Sequence of chain 1.A:
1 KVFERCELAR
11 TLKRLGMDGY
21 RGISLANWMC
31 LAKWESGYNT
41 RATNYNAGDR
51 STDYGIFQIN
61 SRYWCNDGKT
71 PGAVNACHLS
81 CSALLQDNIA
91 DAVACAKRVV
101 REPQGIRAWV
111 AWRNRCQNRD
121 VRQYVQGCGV

Binding-site contacts:
Ligand atom O6 contacts residue GLU102 of chain 1.A at 3.5 Å (salt-bridge).
Ligand atom O7 contacts residue ASN60 of chain 1.A at 2.9 Å (h-bond).
Ligand atom C1 contacts residue NAG1 of chain 1.C at 3.8 Å.
Ligand atom C2 contacts residue GLN104 of chain 1.A at 3.7 Å.
Ligand atom O4 contacts residue GLU102 of chain 1.A at 2.9 Å (salt-bridge).
Ligand atom C1 contacts residue ALA108 of chain 1.A at 3.7 Å (hydrophobic).
Ligand atom C4 contacts residue TYR63 of chain 1.A at 3.7 Å (hydrophobic).
Ligand atom O4 contacts residue NAG1 of chain 1.C at 3.7 Å.
Ligand atom C8 contacts residue TRP109 of chain 1.A at 3.1 Å (hydrophobic).
Ligand atom C2 contacts residue GAL2 of chain 1.C at 3.5 Å.
Ligand atom C2 contacts residue ALA108 of chain 1.A at 3.5 Å (hydrophobic).
Ligand atom C7 contacts residue GOL1 of chain 1.D at 3.3 Å.
Ligand atom O5 contacts residue GOL1 of chain 1.D at 2.3 Å (h-bond).
Ligand atom O7 contacts residue ILE59 of chain 1.A at 3.8 Å.
Ligand atom O5 contacts residue TYR63 of chain 1.A at 3.7 Å.
Ligand atom C6 contacts residue GAL2 of chain 1.C at 3.8 Å.
Ligand atom N2 contacts residue ALA108 of chain 1.A at 2.8 Å (h-bond).
Ligand atom C3 contacts residue ALA108 of chain 1.A at 3.6 Å (hydrophobic).
Ligand atom O4 contacts residue GLN104 of chain 1.A at 3.3 Å (h-bond).
Ligand atom C4 contacts residue GLU102 of chain 1.A at 3.5 Å.
Ligand atom O7 contacts residue TRP64 of chain 1.A at 3.3 Å.
Ligand atom N2 contacts residue GOL1 of chain 1.D at 2.8 Å (h-bond).
Ligand atom C8 contacts residue GLN58 of chain 1.A at 3.7 Å.
Ligand atom C6 contacts residue TYR63 of chain 1.A at 3.3 Å (hydrophobic).
Ligand atom C1 contacts residue GOL1 of chain 1.D at 1.4 Å.
Ligand atom O6 contacts residue NAG1 of chain 1.C at 2.8 Å (h-bond).
Ligand atom O4 contacts residue GAL2 of chain 1.C at 3.0 Å (h-bond).
Ligand atom O3 contacts residue TRP64 of chain 1.A at 3.2 Å (h-bond).
Ligand atom C3 contacts residue GOL1 of chain 1.D at 3.7 Å.
Ligand atom O5 contacts residue ASN60 of chain 1.A at 3.6 Å (h-bond).
Ligand atom O7 contacts residue GOL1 of chain 1.D at 3.4 Å (h-bond).
Ligand atom O6 contacts residue GAL2 of chain 1.C at 3.7 Å.
Ligand atom C6 contacts residue GLU102 of chain 1.A at 3.6 Å.
Ligand atom O2 contacts residue GAL2 of chain 1.C at 2.9 Å (h-bond).
Ligand atom C5 contacts residue GOL1 of chain 1.D at 3.5 Å.
Ligand atom C5 contacts residue GAL2 of chain 1.C at 3.7 Å.
Ligand atom C2 contacts residue GOL1 of chain 1.D at 2.4 Å.
Ligand atom C6 contacts residue TRP64 of chain 1.A at 3.2 Å (hydrophobic).
Ligand atom C6 contacts residue NAG1 of chain 1.C at 3.4 Å.
Ligand atom C5 contacts residue NAG1 of chain 1.C at 3.4 Å.

The small molecule below binds the protein below.
Small molecule (SMILES): CC(=O)N[C@H]1CO[C@H](CO)[C@@H](O[C@@H]2O[C@H](CO)[C@H](O)[C@H](O)[C@H]2O)[C@@H]1O